The small molecule below binds the protein below.
Small molecule (SMILES): CC(=O)N[C@@H]1[C@@H](O)[C@H](O)[C@@H](CO)O[C@H]1O

Binding-site contacts:
Ligand atom C3 contacts residue ASN253 of chain 1.B at 3.7 Å.
Ligand atom O5 contacts residue SER255 of chain 1.B at 4.1 Å.
Ligand atom O7 contacts residue THR240 of chain 1.B at 4.3 Å.
Ligand atom O7 contacts residue THR239 of chain 1.B at 4.4 Å.
Ligand atom C5 contacts residue SER255 of chain 1.B at 4.5 Å.
Ligand atom O5 contacts residue ASN253 of chain 1.B at 2.2 Å (h-bond).
Ligand atom C4 contacts residue ASN253 of chain 1.B at 4.1 Å.
Ligand atom C8 contacts residue THR239 of chain 1.B at 4.0 Å.
Ligand atom N2 contacts residue ASN253 of chain 1.B at 2.9 Å (h-bond).
Ligand atom C5 contacts residue ASN253 of chain 1.B at 3.6 Å.
Ligand atom C1 contacts residue ASN253 of chain 1.B at 1.5 Å.
Ligand atom C1 contacts residue SER255 of chain 1.B at 3.5 Å.
Ligand atom C2 contacts residue ASN253 of chain 1.B at 2.4 Å.
Ligand atom C7 contacts residue ASN253 of chain 1.B at 4.2 Å.
Ligand atom C7 contacts residue THR239 of chain 1.B at 4.3 Å.

Sequence of chain 1.B:
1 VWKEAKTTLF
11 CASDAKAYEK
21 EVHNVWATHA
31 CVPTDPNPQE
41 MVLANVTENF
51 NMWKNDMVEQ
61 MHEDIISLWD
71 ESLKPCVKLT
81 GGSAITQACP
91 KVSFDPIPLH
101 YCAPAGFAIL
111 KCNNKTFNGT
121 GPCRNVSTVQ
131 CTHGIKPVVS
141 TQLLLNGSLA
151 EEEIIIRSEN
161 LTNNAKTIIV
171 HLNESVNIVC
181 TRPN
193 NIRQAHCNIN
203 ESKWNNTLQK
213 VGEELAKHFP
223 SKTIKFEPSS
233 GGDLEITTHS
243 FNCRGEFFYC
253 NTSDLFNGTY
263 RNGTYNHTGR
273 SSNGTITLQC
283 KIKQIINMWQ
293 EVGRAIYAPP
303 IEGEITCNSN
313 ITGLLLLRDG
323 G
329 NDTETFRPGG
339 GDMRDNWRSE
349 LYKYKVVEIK